Binding-site contacts:
Ligand atom C22 contacts residue ASP151 of chain 1.A at 3.5 Å.
Ligand atom O contacts residue ILE17 of chain 1.A at 3.7 Å.
Ligand atom C16 contacts residue GLU85 of chain 1.A at 3.2 Å.
Ligand atom C contacts residue LEU87 of chain 1.A at 3.4 Å (hydrophobic).
Ligand atom C11 contacts residue ILE17 of chain 1.A at 3.7 Å (hydrophobic).
Ligand atom F1 contacts residue ARG15 of chain 1.A at 3.7 Å.
Ligand atom F1 contacts residue LEU27 of chain 1.A at 3.6 Å.
Ligand atom C21 contacts residue TYR58 of chain 1.A at 3.2 Å (hydrophobic).
Ligand atom C14 contacts residue ILE17 of chain 1.A at 3.3 Å (hydrophobic).
Ligand atom C13 contacts residue GLY18 of chain 1.A at 3.7 Å.
Ligand atom C11 contacts residue LEU137 of chain 1.A at 3.8 Å (hydrophobic).
Ligand atom C8 contacts residue LEU137 of chain 1.A at 3.5 Å (hydrophobic).
Ligand atom N5 contacts residue ILE17 of chain 1.A at 3.8 Å.
Ligand atom N7 contacts residue LEU86 of chain 1.A at 3.5 Å.
Ligand atom N4 contacts residue LEU137 of chain 1.A at 3.7 Å.
Ligand atom C26 contacts residue ILE150 of chain 1.A at 3.7 Å (hydrophobic).
Ligand atom C contacts residue GLY88 of chain 1.A at 3.1 Å.
Ligand atom C23 contacts residue ASP151 of chain 1.A at 3.6 Å.
Ligand atom C3 contacts residue ILE17 of chain 1.A at 3.6 Å (hydrophobic).
Ligand atom C9 contacts residue LEU137 of chain 1.A at 3.5 Å (hydrophobic).
Ligand atom N7 contacts residue LEU87 of chain 1.A at 2.8 Å (h-bond).
Ligand atom N3 contacts residue LEU137 of chain 1.A at 3.8 Å.
Ligand atom C24 contacts residue ILE25 of chain 1.A at 3.5 Å (hydrophobic).
Ligand atom C16 contacts residue LEU87 of chain 1.A at 3.4 Å (hydrophobic).
Ligand atom C10 contacts residue LEU137 of chain 1.A at 3.6 Å (hydrophobic).
Ligand atom C4 contacts residue ILE17 of chain 1.A at 3.6 Å (hydrophobic).
Ligand atom N4 contacts residue ILE17 of chain 1.A at 3.6 Å.
Ligand atom F contacts residue ILE17 of chain 1.A at 3.5 Å.
Ligand atom F1 contacts residue ILE17 of chain 1.A at 3.6 Å.
Ligand atom C19 contacts residue MET84 of chain 1.A at 3.6 Å (hydrophobic).
Ligand atom C22 contacts residue GLU54 of chain 1.A at 3.4 Å.
Ligand atom C18 contacts residue MET84 of chain 1.A at 3.8 Å (hydrophobic).
Ligand atom N2 contacts residue LEU87 of chain 1.A at 3.0 Å (h-bond).
Ligand atom C16 contacts residue ALA38 of chain 1.A at 3.5 Å (hydrophobic).
Ligand atom N6 contacts residue ALA38 of chain 1.A at 3.5 Å.
Ligand atom F contacts residue ARG15 of chain 1.A at 2.3 Å.
Ligand atom O contacts residue GLY18 of chain 1.A at 3.5 Å.
Ligand atom C22 contacts residue TYR58 of chain 1.A at 3.7 Å (hydrophobic).
Ligand atom C4 contacts residue ARG15 of chain 1.A at 3.6 Å.
Ligand atom N2 contacts residue GLY88 of chain 1.A at 3.6 Å (h-bond).

Sequence of chain 1.A:
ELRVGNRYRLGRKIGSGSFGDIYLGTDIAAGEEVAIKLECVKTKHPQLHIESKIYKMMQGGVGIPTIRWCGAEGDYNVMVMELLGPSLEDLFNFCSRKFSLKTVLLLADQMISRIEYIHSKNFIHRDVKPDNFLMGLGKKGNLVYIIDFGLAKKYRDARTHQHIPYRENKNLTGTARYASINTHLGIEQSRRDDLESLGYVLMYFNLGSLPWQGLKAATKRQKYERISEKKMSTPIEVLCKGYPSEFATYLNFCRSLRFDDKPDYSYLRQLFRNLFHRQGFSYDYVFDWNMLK

This protein binds this small molecule.
Small molecule (SMILES): Fc1ccc2[nH]c(CNc3nc(N4CCOCC4)nc4c3ncn4-c3ccc4ccccc4c3)nc2c1F